Binding-site contacts:
Ligand atom O5 contacts residue ASN59 of chain 1.B at 2.5 Å (h-bond).
Ligand atom C7 contacts residue ASN59 of chain 1.B at 3.3 Å.
Ligand atom O5 contacts residue TYR57 of chain 1.B at 4.2 Å.
Ligand atom C4 contacts residue ASN59 of chain 1.B at 4.1 Å.
Ligand atom N2 contacts residue ASN59 of chain 1.B at 2.9 Å (h-bond).
Ligand atom C8 contacts residue ASN59 of chain 1.B at 3.0 Å.
Ligand atom C3 contacts residue ASN59 of chain 1.B at 3.6 Å.
Ligand atom C2 contacts residue ASN59 of chain 1.B at 2.2 Å.
Ligand atom C7 contacts residue SER61 of chain 1.B at 4.3 Å.
Ligand atom O6 contacts residue TYR57 of chain 1.B at 4.0 Å.
Ligand atom O3 contacts residue ASN59 of chain 1.B at 4.3 Å.
Ligand atom C5 contacts residue TYR57 of chain 1.B at 4.2 Å (hydrophobic).
Ligand atom O7 contacts residue ASN59 of chain 1.B at 4.2 Å.
Ligand atom C8 contacts residue SER60 of chain 1.B at 4.3 Å.
Ligand atom C8 contacts residue SER61 of chain 1.B at 4.1 Å.
Ligand atom C6 contacts residue TYR57 of chain 1.B at 4.1 Å (hydrophobic).
Ligand atom C5 contacts residue ASN59 of chain 1.B at 3.7 Å.
Ligand atom C8 contacts residue ASN54 of chain 1.B at 4.4 Å.
Ligand atom O7 contacts residue SER61 of chain 1.B at 3.6 Å.
Ligand atom C1 contacts residue ASN59 of chain 1.B at 1.5 Å.

Sequence of chain 1.B:
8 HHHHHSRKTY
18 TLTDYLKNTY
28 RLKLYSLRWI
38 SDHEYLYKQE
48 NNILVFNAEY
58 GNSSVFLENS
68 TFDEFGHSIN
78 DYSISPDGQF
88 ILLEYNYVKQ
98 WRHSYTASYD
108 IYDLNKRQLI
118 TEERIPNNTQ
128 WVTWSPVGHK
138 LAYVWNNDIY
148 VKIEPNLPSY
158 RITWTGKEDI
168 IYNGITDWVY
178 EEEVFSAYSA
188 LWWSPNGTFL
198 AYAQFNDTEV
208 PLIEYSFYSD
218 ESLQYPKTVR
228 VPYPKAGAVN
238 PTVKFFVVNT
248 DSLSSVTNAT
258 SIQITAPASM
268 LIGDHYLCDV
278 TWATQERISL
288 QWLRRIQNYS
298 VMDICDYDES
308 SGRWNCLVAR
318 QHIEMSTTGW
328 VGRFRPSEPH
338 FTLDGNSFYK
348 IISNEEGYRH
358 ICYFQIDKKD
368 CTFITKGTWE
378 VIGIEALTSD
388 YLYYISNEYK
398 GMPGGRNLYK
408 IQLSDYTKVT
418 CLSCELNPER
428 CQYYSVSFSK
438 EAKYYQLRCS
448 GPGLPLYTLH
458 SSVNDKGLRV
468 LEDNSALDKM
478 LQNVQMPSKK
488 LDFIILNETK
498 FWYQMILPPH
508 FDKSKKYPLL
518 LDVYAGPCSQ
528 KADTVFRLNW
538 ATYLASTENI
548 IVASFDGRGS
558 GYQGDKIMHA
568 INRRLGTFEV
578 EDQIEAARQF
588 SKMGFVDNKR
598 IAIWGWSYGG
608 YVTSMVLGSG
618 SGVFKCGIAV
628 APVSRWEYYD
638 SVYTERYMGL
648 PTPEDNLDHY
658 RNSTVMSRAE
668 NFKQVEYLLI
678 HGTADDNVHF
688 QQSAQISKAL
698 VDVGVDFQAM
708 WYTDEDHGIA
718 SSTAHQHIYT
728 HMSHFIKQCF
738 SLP

The small molecule below binds the protein below.
Small molecule (SMILES): CC(=O)N[C@@H]1[C@@H](O)[C@H](O)[C@@H](CO)O[C@H]1O